Binding-site contacts:
Ligand atom C9 contacts residue ASP239 of chain 1.D at 3.7 Å.
Ligand atom C6 contacts residue PHE269 of chain 1.D at 4.2 Å (hydrophobic).
Ligand atom N contacts residue LEU295 of chain 1.D at 4.1 Å.
Ligand atom C5 contacts residue PHE390 of chain 1.D at 3.9 Å (hydrophobic).
Ligand atom C13 contacts residue LEU291 of chain 1.D at 3.9 Å (hydrophobic).
Ligand atom C5 contacts residue PHE269 of chain 1.D at 3.7 Å (hydrophobic).
Ligand atom C23 contacts residue ARG391 of chain 1.D at 4.0 Å.
Ligand atom C2 contacts residue HEB1 of chain 1.L at 3.7 Å.
Ligand atom C9 contacts residue LEU295 of chain 1.D at 3.6 Å (hydrophobic).
Ligand atom C18 contacts residue PHE269 of chain 1.D at 3.9 Å (hydrophobic).
Ligand atom C8 contacts residue ALA242 of chain 1.D at 3.6 Å (hydrophobic).
Ligand atom N contacts residue ASP239 of chain 1.D at 3.1 Å (salt-bridge).
Ligand atom C18 contacts residue VAL394 of chain 1.D at 3.8 Å (hydrophobic).
Ligand atom C7 contacts residue LEU295 of chain 1.D at 3.7 Å (hydrophobic).
Ligand atom C7 contacts residue ALA242 of chain 1.D at 3.5 Å (hydrophobic).
Ligand atom C21 contacts residue VAL271 of chain 1.D at 4.1 Å (hydrophobic).
Ligand atom C19 contacts residue VAL271 of chain 1.D at 4.0 Å (hydrophobic).
Ligand atom C9 contacts residue HEB1 of chain 1.L at 3.5 Å.
Ligand atom C1 contacts residue ASP239 of chain 1.D at 4.2 Å.
Ligand atom C3 contacts residue LEU295 of chain 1.D at 3.9 Å (hydrophobic).
Ligand atom N contacts residue HEB1 of chain 1.L at 3.5 Å.
Ligand atom C contacts residue ASP239 of chain 1.D at 4.2 Å.
Ligand atom C contacts residue HEB1 of chain 1.L at 4.0 Å.
Ligand atom C20 contacts residue ARG391 of chain 1.D at 4.2 Å.
Ligand atom C8 contacts residue ASP239 of chain 1.D at 3.4 Å.
Ligand atom C10 contacts residue HEB1 of chain 1.L at 3.9 Å.
Ligand atom C14 contacts residue VAL394 of chain 1.D at 4.2 Å (hydrophobic).
Ligand atom C17 contacts residue VAL271 of chain 1.D at 4.2 Å (hydrophobic).
Ligand atom C6 contacts residue LEU295 of chain 1.D at 4.1 Å (hydrophobic).
Ligand atom C1 contacts residue HEB1 of chain 1.L at 3.6 Å.
Ligand atom C6 contacts residue GLU257 of chain 1.D at 3.8 Å.
Ligand atom C3 contacts residue HEB1 of chain 1.L at 3.7 Å.
Ligand atom C8 contacts residue LEU295 of chain 1.D at 3.7 Å (hydrophobic).
Ligand atom C18 contacts residue ARG391 of chain 1.D at 3.6 Å.
Ligand atom C5 contacts residue LEU295 of chain 1.D at 3.8 Å (hydrophobic).
Ligand atom C4 contacts residue HEB1 of chain 1.L at 3.6 Å.
Ligand atom C8 contacts residue HEB1 of chain 1.L at 4.2 Å.
Ligand atom O contacts residue PHE269 of chain 1.D at 3.8 Å.
Ligand atom C10 contacts residue VAL394 of chain 1.D at 4.0 Å (hydrophobic).
Ligand atom C4 contacts residue LEU295 of chain 1.D at 3.5 Å (hydrophobic).

A small-molecule ligand and the protein it binds are described below.
Small molecule (SMILES): CC(C)=CCC/C(C)=C/CCC(C)=CCc1c(C)[nH]c2ccccc2c1=O

Sequence of chain 1.D:
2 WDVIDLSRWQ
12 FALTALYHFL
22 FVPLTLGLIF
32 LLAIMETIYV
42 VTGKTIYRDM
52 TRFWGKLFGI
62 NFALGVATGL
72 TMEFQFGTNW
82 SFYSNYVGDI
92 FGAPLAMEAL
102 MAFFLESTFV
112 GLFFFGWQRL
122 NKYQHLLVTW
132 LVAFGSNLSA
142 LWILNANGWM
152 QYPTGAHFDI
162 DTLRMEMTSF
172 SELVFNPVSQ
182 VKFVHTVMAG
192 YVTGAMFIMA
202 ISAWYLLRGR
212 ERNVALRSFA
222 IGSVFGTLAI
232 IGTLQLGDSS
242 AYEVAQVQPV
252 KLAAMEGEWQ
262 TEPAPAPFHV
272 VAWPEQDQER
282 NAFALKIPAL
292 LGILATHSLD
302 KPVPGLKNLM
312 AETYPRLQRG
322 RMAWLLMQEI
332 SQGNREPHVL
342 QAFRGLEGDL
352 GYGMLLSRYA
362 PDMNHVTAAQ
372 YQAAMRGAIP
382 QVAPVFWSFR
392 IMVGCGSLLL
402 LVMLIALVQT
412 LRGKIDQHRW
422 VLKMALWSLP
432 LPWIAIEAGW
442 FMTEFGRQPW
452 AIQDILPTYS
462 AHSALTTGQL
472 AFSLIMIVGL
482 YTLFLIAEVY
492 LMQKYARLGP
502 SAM